Binding-site contacts:
Ligand atom CAN contacts residue E1K1 of chain 1.L at 3.7 Å.
Ligand atom NAE contacts residue TRP279 of chain 1.A at 3.5 Å.
Ligand atom NAE contacts residue E1K1 of chain 1.L at 3.7 Å.
Ligand atom CAL contacts residue E1K1 of chain 1.L at 3.5 Å.
Ligand atom CAP contacts residue E1K1 of chain 1.L at 3.8 Å.
Ligand atom CAM contacts residue E1K1 of chain 1.L at 3.6 Å.
Ligand atom CAC contacts residue TRP279 of chain 1.A at 3.7 Å (hydrophobic).
Ligand atom CAK contacts residue E1K1 of chain 1.L at 3.5 Å.
Ligand atom CAL contacts residue TRP279 of chain 1.A at 3.5 Å (hydrophobic).
Ligand atom CAP contacts residue TYR70 of chain 1.A at 3.9 Å (hydrophobic).
Ligand atom CAB contacts residue TYR70 of chain 1.A at 4.2 Å (hydrophobic).
Ligand atom CAA contacts residue TRP279 of chain 1.A at 4.1 Å (hydrophobic).
Ligand atom NAO contacts residue TRP279 of chain 1.A at 3.9 Å.
Ligand atom CLA contacts residue ASN280 of chain 1.A at 3.4 Å.
Ligand atom CAM contacts residue TRP279 of chain 1.A at 3.5 Å (hydrophobic).
Ligand atom CAG contacts residue E1K1 of chain 1.L at 3.6 Å.
Ligand atom CAD contacts residue E1K1 of chain 1.L at 3.7 Å.
Ligand atom CAB contacts residue TRP279 of chain 1.A at 3.4 Å (hydrophobic).
Ligand atom CAB contacts residue E1K1 of chain 1.L at 3.9 Å.
Ligand atom CAI contacts residue E1K1 of chain 1.L at 3.5 Å.
Ligand atom CAK contacts residue TRP279 of chain 1.A at 3.8 Å (hydrophobic).
Ligand atom CAC contacts residue E1K1 of chain 1.L at 3.4 Å.
Ligand atom CAC contacts residue TYR70 of chain 1.A at 3.7 Å (hydrophobic).
Ligand atom CAF contacts residue TRP279 of chain 1.A at 3.4 Å (hydrophobic).
Ligand atom NAO contacts residue LEU282 of chain 1.A at 4.4 Å.
Ligand atom CAG contacts residue TRP279 of chain 1.A at 3.3 Å (hydrophobic).
Ligand atom NAO contacts residue SER286 of chain 1.A at 3.9 Å.
Ligand atom CAJ contacts residue TRP279 of chain 1.A at 4.0 Å (hydrophobic).
Ligand atom CAD contacts residue TRP279 of chain 1.A at 3.5 Å (hydrophobic).
Ligand atom CAH contacts residue E1K1 of chain 1.L at 3.6 Å.
Ligand atom CAJ contacts residue E1K1 of chain 1.L at 3.5 Å.
Ligand atom CAF contacts residue E1K1 of chain 1.L at 3.6 Å.
Ligand atom CAA contacts residue E1K1 of chain 1.L at 3.5 Å.
Ligand atom CAP contacts residue TRP279 of chain 1.A at 3.4 Å (hydrophobic).
Ligand atom CAN contacts residue TRP279 of chain 1.A at 3.6 Å (hydrophobic).
Ligand atom CAI contacts residue TRP279 of chain 1.A at 3.8 Å (hydrophobic).
Ligand atom NAO contacts residue E1K1 of chain 1.L at 3.5 Å.
Ligand atom CLA contacts residue TRP279 of chain 1.A at 4.3 Å.
Ligand atom CLA contacts residue E1K1 of chain 1.L at 3.9 Å.
Ligand atom CAH contacts residue TRP279 of chain 1.A at 3.5 Å (hydrophobic).

Sequence of chain 1.A:
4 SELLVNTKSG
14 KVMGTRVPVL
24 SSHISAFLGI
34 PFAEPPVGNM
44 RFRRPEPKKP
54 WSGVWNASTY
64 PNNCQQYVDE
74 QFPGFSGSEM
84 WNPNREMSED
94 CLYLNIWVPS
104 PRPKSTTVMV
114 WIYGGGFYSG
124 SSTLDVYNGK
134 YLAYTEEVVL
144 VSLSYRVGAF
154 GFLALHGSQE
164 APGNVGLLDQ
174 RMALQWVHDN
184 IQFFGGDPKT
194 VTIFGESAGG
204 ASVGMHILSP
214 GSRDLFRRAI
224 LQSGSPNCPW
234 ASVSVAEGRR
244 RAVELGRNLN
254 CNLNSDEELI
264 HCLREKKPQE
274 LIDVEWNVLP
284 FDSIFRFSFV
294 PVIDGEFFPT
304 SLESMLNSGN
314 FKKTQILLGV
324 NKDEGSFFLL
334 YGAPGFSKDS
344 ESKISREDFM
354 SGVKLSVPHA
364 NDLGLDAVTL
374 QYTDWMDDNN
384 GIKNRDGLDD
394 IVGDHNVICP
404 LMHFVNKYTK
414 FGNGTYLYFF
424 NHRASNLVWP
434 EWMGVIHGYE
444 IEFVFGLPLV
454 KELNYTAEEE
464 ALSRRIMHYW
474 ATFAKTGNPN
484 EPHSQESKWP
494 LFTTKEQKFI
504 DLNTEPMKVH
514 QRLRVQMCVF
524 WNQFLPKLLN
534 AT

This small molecule binds to this protein.
Small molecule (SMILES): C[n+]1c2c(c(N)c3ccc(Cl)cc31)CCCC2